Binding-site contacts:
Ligand atom O15 contacts residue SER262 of chain 2.A at 3.2 Å (h-bond).
Ligand atom O19 contacts residue ARG56 of chain 2.A at 2.9 Å (salt-bridge).
Ligand atom C28 contacts residue ARG260 of chain 2.A at 4.0 Å.
Ligand atom O18 contacts residue LYS204 of chain 2.A at 2.8 Å (salt-bridge).
Ligand atom P13 contacts residue ARG260 of chain 2.A at 3.6 Å.
Ligand atom P17 contacts residue ARG56 of chain 2.A at 3.7 Å.
Ligand atom C28 contacts residue SF41 of chain 1.B at 3.8 Å.
Ligand atom O18 contacts residue ARG110 of chain 2.A at 3.8 Å.
Ligand atom O20 contacts residue ASN145 of chain 2.A at 2.9 Å (h-bond).
Ligand atom O14 contacts residue GLU232 of chain 2.A at 3.8 Å.
Ligand atom O18 contacts residue ARG56 of chain 2.A at 3.4 Å (salt-bridge).
Ligand atom P17 contacts residue ARG110 of chain 2.A at 3.5 Å.
Ligand atom O20 contacts residue LYS204 of chain 2.A at 3.9 Å.
Ligand atom P13 contacts residue THR231 of chain 2.A at 3.7 Å.
Ligand atom O29 contacts residue ARG56 of chain 2.A at 3.7 Å.
Ligand atom O16 contacts residue LYS204 of chain 2.A at 3.6 Å.
Ligand atom C30 contacts residue CYS300 of chain 1.A at 3.9 Å (hydrophobic).
Ligand atom O15 contacts residue ARG260 of chain 2.A at 3.0 Å (salt-bridge).
Ligand atom O29 contacts residue ARG260 of chain 2.A at 3.0 Å (salt-bridge).
Ligand atom P17 contacts residue ARG141 of chain 2.A at 4.0 Å.
Ligand atom O16 contacts residue THR231 of chain 2.A at 3.4 Å (h-bond).
Ligand atom P13 contacts residue SER262 of chain 2.A at 3.4 Å.
Ligand atom C30 contacts residue SF41 of chain 1.B at 3.5 Å.
Ligand atom C27 contacts residue ARG56 of chain 2.A at 4.1 Å.
Ligand atom P13 contacts residue ARG56 of chain 2.A at 4.0 Å.
Ligand atom P17 contacts residue LYS204 of chain 2.A at 3.8 Å.
Ligand atom O19 contacts residue ARG110 of chain 2.A at 2.7 Å (salt-bridge).
Ligand atom O15 contacts residue ARG56 of chain 2.A at 2.9 Å (salt-bridge).
Ligand atom P17 contacts residue ASN145 of chain 2.A at 3.8 Å.
Ligand atom C30 contacts residue ASP87 of chain 2.A at 3.7 Å.
Ligand atom O15 contacts residue LYS204 of chain 2.A at 2.9 Å (salt-bridge).
Ligand atom P13 contacts residue LYS204 of chain 2.A at 3.8 Å.
Ligand atom O16 contacts residue ASN145 of chain 2.A at 3.5 Å (h-bond).
Ligand atom O18 contacts residue ARG141 of chain 2.A at 2.8 Å (salt-bridge).
Ligand atom C30 contacts residue MET29 of chain 2.A at 3.4 Å (hydrophobic).
Ligand atom C27 contacts residue MET29 of chain 2.A at 4.0 Å (hydrophobic).
Ligand atom O20 contacts residue ARG110 of chain 2.A at 2.9 Å (salt-bridge).
Ligand atom O14 contacts residue THR231 of chain 2.A at 2.7 Å (h-bond).
Ligand atom O14 contacts residue SER262 of chain 2.A at 2.7 Å (h-bond).
Ligand atom C27 contacts residue SF41 of chain 1.B at 3.4 Å.

The small molecule below binds the protein below.
Small molecule (SMILES): C#CCOP(=O)(O)OP(=O)(O)O

Sequence of chain 1.A:
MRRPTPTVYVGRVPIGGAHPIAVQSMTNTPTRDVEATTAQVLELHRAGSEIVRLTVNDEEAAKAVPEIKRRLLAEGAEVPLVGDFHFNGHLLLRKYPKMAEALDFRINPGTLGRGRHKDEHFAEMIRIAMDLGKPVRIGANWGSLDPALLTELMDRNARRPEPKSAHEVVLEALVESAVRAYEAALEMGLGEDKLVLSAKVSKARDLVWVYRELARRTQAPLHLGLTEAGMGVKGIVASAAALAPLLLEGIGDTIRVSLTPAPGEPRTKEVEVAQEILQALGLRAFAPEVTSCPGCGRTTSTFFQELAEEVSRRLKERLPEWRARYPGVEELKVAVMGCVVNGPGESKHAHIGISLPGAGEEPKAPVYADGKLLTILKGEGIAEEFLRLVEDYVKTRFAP

Sequence of chain 2.A:
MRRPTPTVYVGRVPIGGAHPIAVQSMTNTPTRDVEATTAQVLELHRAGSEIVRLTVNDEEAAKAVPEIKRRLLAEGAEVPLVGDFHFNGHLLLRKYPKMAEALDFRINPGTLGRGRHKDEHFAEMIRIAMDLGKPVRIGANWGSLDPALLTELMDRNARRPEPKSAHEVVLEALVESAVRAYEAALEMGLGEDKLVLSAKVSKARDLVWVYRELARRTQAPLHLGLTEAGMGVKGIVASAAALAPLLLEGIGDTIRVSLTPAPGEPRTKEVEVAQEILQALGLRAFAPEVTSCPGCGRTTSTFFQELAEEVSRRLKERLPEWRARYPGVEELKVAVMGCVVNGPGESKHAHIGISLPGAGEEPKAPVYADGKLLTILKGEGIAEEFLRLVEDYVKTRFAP